Sequence of chain 1.B:
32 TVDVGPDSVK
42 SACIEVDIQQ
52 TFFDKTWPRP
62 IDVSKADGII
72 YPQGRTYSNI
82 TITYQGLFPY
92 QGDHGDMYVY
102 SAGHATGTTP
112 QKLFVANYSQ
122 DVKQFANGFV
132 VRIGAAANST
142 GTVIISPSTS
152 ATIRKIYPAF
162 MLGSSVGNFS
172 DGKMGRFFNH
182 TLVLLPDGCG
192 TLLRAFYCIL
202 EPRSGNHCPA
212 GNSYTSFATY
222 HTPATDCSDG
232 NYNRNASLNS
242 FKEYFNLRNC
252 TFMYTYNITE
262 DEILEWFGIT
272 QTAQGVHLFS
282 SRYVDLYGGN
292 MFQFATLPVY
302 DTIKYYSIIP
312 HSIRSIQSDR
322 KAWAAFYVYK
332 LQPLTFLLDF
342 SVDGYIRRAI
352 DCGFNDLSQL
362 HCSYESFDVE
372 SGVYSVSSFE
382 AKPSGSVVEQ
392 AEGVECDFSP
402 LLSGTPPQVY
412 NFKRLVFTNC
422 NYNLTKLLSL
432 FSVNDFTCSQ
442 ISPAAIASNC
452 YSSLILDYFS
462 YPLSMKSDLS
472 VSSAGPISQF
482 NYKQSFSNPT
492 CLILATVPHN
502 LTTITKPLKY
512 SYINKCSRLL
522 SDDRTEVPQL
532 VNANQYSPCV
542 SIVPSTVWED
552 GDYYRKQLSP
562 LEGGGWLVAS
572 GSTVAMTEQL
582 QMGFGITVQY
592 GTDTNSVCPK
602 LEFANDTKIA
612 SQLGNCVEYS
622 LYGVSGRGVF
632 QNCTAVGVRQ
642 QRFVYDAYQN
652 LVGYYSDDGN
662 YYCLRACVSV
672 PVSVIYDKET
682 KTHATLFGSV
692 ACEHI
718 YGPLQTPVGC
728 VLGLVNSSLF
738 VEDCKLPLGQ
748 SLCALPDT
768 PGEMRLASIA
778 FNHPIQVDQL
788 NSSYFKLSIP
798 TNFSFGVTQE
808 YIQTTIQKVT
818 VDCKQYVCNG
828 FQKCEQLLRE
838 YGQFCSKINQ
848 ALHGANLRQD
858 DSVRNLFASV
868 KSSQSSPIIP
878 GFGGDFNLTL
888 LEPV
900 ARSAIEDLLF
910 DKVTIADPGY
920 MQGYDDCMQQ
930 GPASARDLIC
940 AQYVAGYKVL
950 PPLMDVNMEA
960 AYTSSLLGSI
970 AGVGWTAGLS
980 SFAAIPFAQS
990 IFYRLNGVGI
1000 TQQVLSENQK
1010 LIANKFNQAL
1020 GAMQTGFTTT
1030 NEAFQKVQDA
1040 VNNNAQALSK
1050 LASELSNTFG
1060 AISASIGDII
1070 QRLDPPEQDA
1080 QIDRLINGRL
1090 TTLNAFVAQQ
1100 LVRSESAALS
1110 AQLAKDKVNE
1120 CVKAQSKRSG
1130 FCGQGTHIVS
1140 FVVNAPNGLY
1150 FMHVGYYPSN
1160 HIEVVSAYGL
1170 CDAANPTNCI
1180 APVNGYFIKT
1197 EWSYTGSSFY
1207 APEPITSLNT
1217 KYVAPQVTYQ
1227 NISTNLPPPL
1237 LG

Binding-site contacts:
Ligand atom O3 contacts residue SER542 of chain 1.B at 4.0 Å.
Ligand atom C7 contacts residue ASN180 of chain 1.C at 3.5 Å.
Ligand atom C8 contacts residue VAL544 of chain 1.B at 4.2 Å (hydrophobic).
Ligand atom C1 contacts residue ASN180 of chain 1.C at 1.6 Å.
Ligand atom O7 contacts residue ASN180 of chain 1.C at 3.6 Å.
Ligand atom C3 contacts residue SER542 of chain 1.B at 3.5 Å.
Ligand atom C8 contacts residue VAL541 of chain 1.B at 3.6 Å (hydrophobic).
Ligand atom C2 contacts residue SER542 of chain 1.B at 3.7 Å.
Ligand atom C4 contacts residue ASN180 of chain 1.C at 4.3 Å.
Ligand atom C5 contacts residue ASN180 of chain 1.C at 3.7 Å.
Ligand atom C3 contacts residue ASN180 of chain 1.C at 3.8 Å.
Ligand atom C7 contacts residue SER542 of chain 1.B at 3.8 Å.
Ligand atom N2 contacts residue ASN180 of chain 1.C at 3.0 Å (h-bond).
Ligand atom O6 contacts residue PHE179 of chain 1.C at 3.7 Å.
Ligand atom C8 contacts residue SER542 of chain 1.B at 3.7 Å.
Ligand atom C1 contacts residue SER542 of chain 1.B at 3.9 Å.
Ligand atom N2 contacts residue SER542 of chain 1.B at 2.9 Å (h-bond).
Ligand atom O5 contacts residue PHE179 of chain 1.C at 3.9 Å.
Ligand atom C6 contacts residue PHE179 of chain 1.C at 3.7 Å (hydrophobic).
Ligand atom O5 contacts residue ASN180 of chain 1.C at 2.4 Å (h-bond).
Ligand atom C2 contacts residue ASN180 of chain 1.C at 2.5 Å.

Sequence of chain 1.C:
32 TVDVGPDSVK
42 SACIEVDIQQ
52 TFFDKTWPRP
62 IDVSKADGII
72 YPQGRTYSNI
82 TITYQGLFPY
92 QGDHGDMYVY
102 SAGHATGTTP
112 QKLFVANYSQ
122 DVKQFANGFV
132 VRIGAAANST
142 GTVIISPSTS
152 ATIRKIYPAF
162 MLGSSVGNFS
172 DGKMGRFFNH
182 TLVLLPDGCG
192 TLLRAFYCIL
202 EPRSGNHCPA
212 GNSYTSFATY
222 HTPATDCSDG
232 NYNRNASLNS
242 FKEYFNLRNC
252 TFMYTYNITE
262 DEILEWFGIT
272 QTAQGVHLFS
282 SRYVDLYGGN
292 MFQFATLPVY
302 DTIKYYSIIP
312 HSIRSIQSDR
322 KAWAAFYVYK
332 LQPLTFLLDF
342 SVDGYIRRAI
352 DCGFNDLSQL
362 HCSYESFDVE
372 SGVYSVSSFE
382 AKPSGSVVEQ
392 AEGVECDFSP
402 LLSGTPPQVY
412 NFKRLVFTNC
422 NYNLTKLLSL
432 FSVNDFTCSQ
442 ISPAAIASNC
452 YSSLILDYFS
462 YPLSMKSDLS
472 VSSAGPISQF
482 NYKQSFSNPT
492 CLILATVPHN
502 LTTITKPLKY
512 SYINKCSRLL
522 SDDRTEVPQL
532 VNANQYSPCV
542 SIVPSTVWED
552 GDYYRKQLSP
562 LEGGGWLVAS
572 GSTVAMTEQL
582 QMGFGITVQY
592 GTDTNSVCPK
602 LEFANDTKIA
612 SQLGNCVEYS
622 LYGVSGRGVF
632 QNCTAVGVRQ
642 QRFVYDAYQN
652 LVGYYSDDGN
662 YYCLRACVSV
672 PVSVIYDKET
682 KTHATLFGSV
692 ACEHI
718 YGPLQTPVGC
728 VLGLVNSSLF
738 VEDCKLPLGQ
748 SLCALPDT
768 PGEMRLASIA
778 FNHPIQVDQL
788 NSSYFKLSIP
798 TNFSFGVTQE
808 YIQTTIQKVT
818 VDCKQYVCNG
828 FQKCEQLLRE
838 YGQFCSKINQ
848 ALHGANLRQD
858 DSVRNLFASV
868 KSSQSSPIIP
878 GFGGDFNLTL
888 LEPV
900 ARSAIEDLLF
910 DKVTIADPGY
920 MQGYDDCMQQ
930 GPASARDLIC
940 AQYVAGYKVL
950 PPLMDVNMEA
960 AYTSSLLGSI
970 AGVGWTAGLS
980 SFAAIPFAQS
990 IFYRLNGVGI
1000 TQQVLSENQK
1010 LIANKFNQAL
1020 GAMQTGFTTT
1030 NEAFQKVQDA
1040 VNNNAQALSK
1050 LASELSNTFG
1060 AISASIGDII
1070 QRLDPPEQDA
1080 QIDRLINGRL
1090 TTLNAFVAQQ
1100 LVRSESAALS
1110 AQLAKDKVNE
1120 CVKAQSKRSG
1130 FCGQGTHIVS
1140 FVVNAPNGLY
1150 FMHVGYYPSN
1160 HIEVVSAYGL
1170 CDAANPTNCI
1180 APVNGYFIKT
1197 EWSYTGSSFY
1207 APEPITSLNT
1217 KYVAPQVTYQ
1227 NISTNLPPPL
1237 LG

This protein binds this small molecule.
Small molecule (SMILES): CC(=O)N[C@H]1[C@H](O[C@H]2[C@H](O)[C@@H](NC(C)=O)CO[C@@H]2CO)O[C@H](CO)[C@@H](O[C@@H]2O[C@H](CO[C@H]3O[C@H](CO)[C@@H](O)[C@H](O)[C@@H]3O)[C@@H](O)[C@H](O[C@H]3O[C@H](CO)[C@@H](O)[C@H](O)[C@@H]3O)[C@@H]2O)[C@@H]1O